Binding-site contacts:
Ligand atom S1 contacts residue ARG224 of chain 1.A at 4.3 Å.
Ligand atom C13 contacts residue C151 of chain 1.D at 4.5 Å.
Ligand atom O1S contacts residue PHE223 of chain 1.A at 4.5 Å.
Ligand atom C9 contacts residue C151 of chain 1.D at 3.4 Å.
Ligand atom O3S contacts residue ARG224 of chain 1.A at 2.9 Å (salt-bridge).
Ligand atom S1 contacts residue TRP374 of chain 1.A at 4.0 Å.
Ligand atom C5 contacts residue C151 of chain 1.D at 4.0 Å.
Ligand atom C6 contacts residue C151 of chain 1.D at 4.2 Å.
Ligand atom O2S contacts residue GLY222 of chain 1.A at 3.3 Å (h-bond).
Ligand atom O1S contacts residue TRP374 of chain 1.A at 4.3 Å.
Ligand atom O3S contacts residue TRP374 of chain 1.A at 3.3 Å.
Ligand atom O3S contacts residue PHE223 of chain 1.A at 3.9 Å.
Ligand atom O1S contacts residue LYS215 of chain 1.A at 2.7 Å (salt-bridge).
Ligand atom O1S contacts residue GLY222 of chain 1.A at 2.3 Å (h-bond).
Ligand atom O2S contacts residue ARG224 of chain 1.A at 4.5 Å.
Ligand atom C2 contacts residue TRP374 of chain 1.A at 4.1 Å (hydrophobic).
Ligand atom C16 contacts residue ASP229 of chain 1.A at 4.3 Å.
Ligand atom C12 contacts residue C151 of chain 1.D at 3.4 Å.
Ligand atom O3S contacts residue GLY222 of chain 1.A at 2.9 Å (h-bond).
Ligand atom C10 contacts residue C151 of chain 1.D at 3.4 Å.
Ligand atom C7 contacts residue C151 of chain 1.D at 3.4 Å.
Ligand atom S1 contacts residue LYS215 of chain 1.A at 4.1 Å.
Ligand atom C3 contacts residue TRP374 of chain 1.A at 4.3 Å (hydrophobic).
Ligand atom C1 contacts residue TRP374 of chain 1.A at 3.6 Å (hydrophobic).
Ligand atom S1 contacts residue GLY222 of chain 1.A at 3.0 Å (h-bond).
Ligand atom C11 contacts residue C151 of chain 1.D at 3.5 Å.
Ligand atom C8 contacts residue C151 of chain 1.D at 3.7 Å.

A small-molecule ligand and the protein it binds are described below.
Small molecule (SMILES): CCCCCCCCCCCC[N+](C)(C)CCCS(=O)(=O)O

Sequence of chain 1.A:
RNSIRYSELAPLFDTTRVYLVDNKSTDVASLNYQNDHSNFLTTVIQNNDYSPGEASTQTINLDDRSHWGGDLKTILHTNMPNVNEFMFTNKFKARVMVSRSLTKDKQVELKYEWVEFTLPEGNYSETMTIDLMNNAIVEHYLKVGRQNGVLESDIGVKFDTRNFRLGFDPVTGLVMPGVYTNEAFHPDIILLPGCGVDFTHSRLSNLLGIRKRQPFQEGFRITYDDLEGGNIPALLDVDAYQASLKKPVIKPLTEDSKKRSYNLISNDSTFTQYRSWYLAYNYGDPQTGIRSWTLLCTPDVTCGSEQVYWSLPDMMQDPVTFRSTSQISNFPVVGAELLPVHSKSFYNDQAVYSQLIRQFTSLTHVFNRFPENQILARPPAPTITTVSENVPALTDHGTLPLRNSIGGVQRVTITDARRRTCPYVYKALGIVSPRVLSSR